Binding-site contacts:
Ligand atom C1 contacts residue ALA282 of chain 1.A at 3.6 Å (hydrophobic).
Ligand atom O7 contacts residue SER278 of chain 1.A at 2.8 Å.
Ligand atom O3 contacts residue HIS92 of chain 1.A at 3.7 Å.
Ligand atom O contacts residue ASN89 of chain 1.A at 2.7 Å (h-bond).
Ligand atom O3 contacts residue ASN89 of chain 1.A at 4.0 Å.
Ligand atom O3 contacts residue HIS98 of chain 1.A at 3.8 Å.
Ligand atom O7 contacts residue THR64 of chain 1.A at 3.2 Å.
Ligand atom C7 contacts residue PRO67 of chain 1.A at 3.4 Å (hydrophobic).
Ligand atom O7 contacts residue ARG87 of chain 1.A at 4.1 Å.
Ligand atom C9 contacts residue TYR97 of chain 1.A at 3.8 Å (hydrophobic).
Ligand atom C11 contacts residue TYR97 of chain 1.A at 3.6 Å (hydrophobic).
Ligand atom O1 contacts residue ALA282 of chain 1.A at 4.0 Å.
Ligand atom O7 contacts residue ALA282 of chain 1.A at 3.3 Å.
Ligand atom O2 contacts residue LYS283 of chain 1.A at 3.3 Å.
Ligand atom C2 contacts residue ALA282 of chain 1.A at 4.0 Å (hydrophobic).
Ligand atom C3 contacts residue ALA282 of chain 1.A at 3.7 Å (hydrophobic).
Ligand atom O1 contacts residue LYS283 of chain 1.A at 3.5 Å.
Ligand atom C contacts residue ALA282 of chain 1.A at 3.4 Å (hydrophobic).
Ligand atom C8 contacts residue PRO67 of chain 1.A at 3.5 Å (hydrophobic).
Ligand atom C14 contacts residue HIS92 of chain 1.A at 3.7 Å.
Ligand atom N contacts residue SER278 of chain 1.A at 4.0 Å.
Ligand atom C3 contacts residue HIS92 of chain 1.A at 4.1 Å.
Ligand atom C12 contacts residue PRO67 of chain 1.A at 3.8 Å (hydrophobic).
Ligand atom S contacts residue THR64 of chain 1.A at 3.7 Å.
Ligand atom C13 contacts residue HIS92 of chain 1.A at 3.6 Å.
Ligand atom C11 contacts residue GLY93 of chain 1.A at 3.6 Å.
Ligand atom C15 contacts residue HIS92 of chain 1.A at 3.6 Å.
Ligand atom C12 contacts residue HIS92 of chain 1.A at 3.9 Å.
Ligand atom C6 contacts residue PRO67 of chain 1.A at 3.6 Å (hydrophobic).
Ligand atom O1 contacts residue GLY279 of chain 1.A at 3.5 Å.
Ligand atom O contacts residue THR64 of chain 1.A at 3.4 Å.
Ligand atom C10 contacts residue GLY93 of chain 1.A at 3.5 Å.
Ligand atom O4 contacts residue PRO67 of chain 1.A at 3.7 Å.
Ligand atom N contacts residue ASN89 of chain 1.A at 4.1 Å.
Ligand atom C10 contacts residue TYR97 of chain 1.A at 3.4 Å (hydrophobic).
Ligand atom C4 contacts residue HIS92 of chain 1.A at 4.1 Å.
Ligand atom O7 contacts residue GLY279 of chain 1.A at 3.1 Å (h-bond).
Ligand atom S contacts residue ALA282 of chain 1.A at 4.0 Å.
Ligand atom O contacts residue ARG87 of chain 1.A at 3.3 Å (salt-bridge).
Ligand atom S contacts residue ASN89 of chain 1.A at 3.9 Å.

The protein below binds the small molecule below.
Small molecule (SMILES): O=C(O)CCCCNS(=O)(=O)c1cc2c(c(O)c1O)C(=O)c1ccccc1C2=O

Sequence of chain 1.A:
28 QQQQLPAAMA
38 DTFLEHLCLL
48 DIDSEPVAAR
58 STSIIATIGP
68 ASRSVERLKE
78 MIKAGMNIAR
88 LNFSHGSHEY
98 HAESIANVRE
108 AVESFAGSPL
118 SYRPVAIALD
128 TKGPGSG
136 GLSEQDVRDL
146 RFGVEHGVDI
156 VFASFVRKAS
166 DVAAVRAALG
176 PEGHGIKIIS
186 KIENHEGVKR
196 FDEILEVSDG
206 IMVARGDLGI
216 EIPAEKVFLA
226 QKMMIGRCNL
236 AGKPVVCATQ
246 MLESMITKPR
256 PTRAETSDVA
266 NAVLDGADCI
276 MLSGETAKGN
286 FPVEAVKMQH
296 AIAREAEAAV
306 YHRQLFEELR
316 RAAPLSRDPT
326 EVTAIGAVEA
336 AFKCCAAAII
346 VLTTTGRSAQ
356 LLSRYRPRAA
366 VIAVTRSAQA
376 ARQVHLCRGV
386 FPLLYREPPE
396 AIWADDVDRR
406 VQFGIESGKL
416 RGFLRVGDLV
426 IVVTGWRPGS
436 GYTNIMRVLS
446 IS